Sequence of chain 1.A:
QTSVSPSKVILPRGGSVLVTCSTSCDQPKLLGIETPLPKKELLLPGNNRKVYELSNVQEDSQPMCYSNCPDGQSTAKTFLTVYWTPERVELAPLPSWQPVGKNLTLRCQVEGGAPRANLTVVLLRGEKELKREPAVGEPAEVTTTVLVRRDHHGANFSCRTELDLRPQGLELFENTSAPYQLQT

This small molecule binds to this protein.
Small molecule (SMILES): CC(=O)N[C@@H]1[C@@H](O)[C@H](O)[C@@H](CO)O[C@H]1O

Binding-site contacts:
Ligand atom O5 contacts residue ASN103 of chain 1.A at 2.4 Å (h-bond).
Ligand atom C5 contacts residue ASN103 of chain 1.A at 3.7 Å.
Ligand atom C2 contacts residue THR145 of chain 1.A at 4.4 Å.
Ligand atom C1 contacts residue THR145 of chain 1.A at 3.9 Å.
Ligand atom C7 contacts residue ASN103 of chain 1.A at 3.9 Å.
Ligand atom O5 contacts residue THR145 of chain 1.A at 3.2 Å (h-bond).
Ligand atom C2 contacts residue ASN103 of chain 1.A at 2.5 Å.
Ligand atom C4 contacts residue ASN103 of chain 1.A at 4.2 Å.
Ligand atom C3 contacts residue ASN103 of chain 1.A at 3.8 Å.
Ligand atom C1 contacts residue ASN103 of chain 1.A at 1.5 Å.
Ligand atom C8 contacts residue ASN103 of chain 1.A at 4.1 Å.
Ligand atom C6 contacts residue THR145 of chain 1.A at 4.1 Å.
Ligand atom C5 contacts residue THR145 of chain 1.A at 4.2 Å.
Ligand atom N2 contacts residue ASN103 of chain 1.A at 2.9 Å (h-bond).